Sequence of chain 1.B:
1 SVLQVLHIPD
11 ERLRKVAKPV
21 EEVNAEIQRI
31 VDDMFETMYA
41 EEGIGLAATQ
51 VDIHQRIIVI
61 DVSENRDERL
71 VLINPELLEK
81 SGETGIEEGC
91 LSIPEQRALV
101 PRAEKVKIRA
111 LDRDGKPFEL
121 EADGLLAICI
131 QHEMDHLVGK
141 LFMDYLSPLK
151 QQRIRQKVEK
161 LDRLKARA

Binding-site contacts:
Ligand atom C contacts residue ARG97 of chain 1.B at 4.1 Å.
Ligand atom CB contacts residue CYS90 of chain 1.B at 3.6 Å (hydrophobic).
Ligand atom OXT contacts residue ARG97 of chain 1.B at 3.4 Å (salt-bridge).
Ligand atom CE contacts residue ILE128 of chain 1.B at 3.6 Å (hydrophobic).
Ligand atom N contacts residue ARG97 of chain 1.B at 3.9 Å.
Ligand atom CB contacts residue GLY89 of chain 1.B at 4.0 Å.
Ligand atom CA contacts residue GLY89 of chain 1.B at 3.2 Å.
Ligand atom O contacts residue ILE44 of chain 1.B at 2.8 Å (h-bond).
Ligand atom O contacts residue GLY45 of chain 1.B at 3.2 Å (h-bond).
Ligand atom N contacts residue GLY89 of chain 1.B at 3.1 Å (h-bond).
Ligand atom CB contacts residue GLY89 of chain 1.B at 3.6 Å.
Ligand atom CA contacts residue NI1 of chain 1.I at 4.0 Å.
Ligand atom CA contacts residue HIS132 of chain 1.B at 3.4 Å.
Ligand atom N contacts residue GLY45 of chain 1.B at 3.2 Å (h-bond).
Ligand atom CE contacts residue CYS129 of chain 1.B at 3.0 Å (hydrophobic).
Ligand atom CB contacts residue LEU91 of chain 1.B at 3.9 Å (hydrophobic).
Ligand atom CB contacts residue GLU42 of chain 1.B at 3.7 Å.
Ligand atom N contacts residue HIS132 of chain 1.B at 3.2 Å (h-bond).
Ligand atom CG contacts residue HIS132 of chain 1.B at 3.5 Å.
Ligand atom O contacts residue ARG97 of chain 1.B at 3.4 Å (salt-bridge).
Ligand atom CA contacts residue CYS90 of chain 1.B at 4.1 Å (hydrophobic).
Ligand atom CA contacts residue GLY43 of chain 1.B at 4.0 Å.
Ligand atom CE contacts residue HIS132 of chain 1.B at 3.2 Å.
Ligand atom OG contacts residue ARG97 of chain 1.B at 3.2 Å (salt-bridge).
Ligand atom O contacts residue ARG97 of chain 1.B at 2.5 Å (salt-bridge).
Ligand atom N contacts residue NI1 of chain 1.I at 3.4 Å (h-bond).
Ligand atom C contacts residue ARG97 of chain 1.B at 3.3 Å.
Ligand atom N contacts residue GLU42 of chain 1.B at 3.5 Å (salt-bridge).
Ligand atom CB contacts residue GLU133 of chain 1.B at 4.0 Å.
Ligand atom CA contacts residue GLU133 of chain 1.B at 3.9 Å.
Ligand atom C contacts residue ILE44 of chain 1.B at 3.8 Å (hydrophobic).
Ligand atom N contacts residue GLU133 of chain 1.B at 2.6 Å (salt-bridge).
Ligand atom C contacts residue GLY89 of chain 1.B at 3.7 Å.
Ligand atom OG contacts residue GLU42 of chain 1.B at 4.0 Å.
Ligand atom O contacts residue GLY43 of chain 1.B at 3.3 Å.
Ligand atom CG contacts residue GLY89 of chain 1.B at 3.0 Å.
Ligand atom CB contacts residue HIS132 of chain 1.B at 3.7 Å.
Ligand atom CB contacts residue ILE44 of chain 1.B at 3.9 Å (hydrophobic).
Ligand atom CA contacts residue ARG97 of chain 1.B at 4.0 Å.
Ligand atom N contacts residue CYS90 of chain 1.B at 3.6 Å.

This small molecule binds to this protein.
Small molecule (SMILES): CSCC[C@H](N)C(=O)N[C@@H](C)C(=O)N[C@@H](CO)C(=O)O